A small-molecule ligand and the protein it binds are described below.
Small molecule (SMILES): CC(=O)N[C@@H]1[C@@H](O)[C@H](O)[C@@H](CO)O[C@H]1O

Binding-site contacts:
Ligand atom C7 contacts residue ASN20 of chain 1.D at 3.4 Å.
Ligand atom C5 contacts residue ALA21 of chain 1.D at 4.5 Å (hydrophobic).
Ligand atom N2 contacts residue ASN20 of chain 1.D at 2.9 Å (h-bond).
Ligand atom C5 contacts residue ASN20 of chain 1.D at 3.7 Å.
Ligand atom C8 contacts residue ASN20 of chain 1.D at 4.5 Å.
Ligand atom C6 contacts residue ALA21 of chain 1.D at 4.0 Å (hydrophobic).
Ligand atom C4 contacts residue ASN20 of chain 1.D at 4.2 Å.
Ligand atom O7 contacts residue ASN20 of chain 1.D at 3.5 Å (h-bond).
Ligand atom O6 contacts residue THR22 of chain 1.D at 4.0 Å.
Ligand atom C2 contacts residue ASN20 of chain 1.D at 2.5 Å.
Ligand atom C3 contacts residue ASN20 of chain 1.D at 3.8 Å.
Ligand atom O5 contacts residue ASN20 of chain 1.D at 2.4 Å (h-bond).
Ligand atom O5 contacts residue ALA21 of chain 1.D at 3.8 Å.
Ligand atom C6 contacts residue THR22 of chain 1.D at 4.2 Å.
Ligand atom C1 contacts residue ASN20 of chain 1.D at 1.4 Å.

Sequence of chain 1.D:
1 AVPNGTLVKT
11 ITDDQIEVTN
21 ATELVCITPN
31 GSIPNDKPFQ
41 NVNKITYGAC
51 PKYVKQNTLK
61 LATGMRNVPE